Binding-site contacts:
Ligand atom C25 contacts residue HEM1 of chain 1.V at 3.1 Å.
Ligand atom C02 contacts residue GLU321 of chain 1.C at 3.4 Å.
Ligand atom C03 contacts residue HEM1 of chain 1.V at 3.2 Å.
Ligand atom C31 contacts residue VAL64 of chain 1.C at 3.8 Å (hydrophobic).
Ligand atom C06 contacts residue PHE313 of chain 1.C at 3.7 Å (hydrophobic).
Ligand atom C02 contacts residue HEM1 of chain 1.V at 3.5 Å.
Ligand atom C27 contacts residue HEM1 of chain 1.V at 3.1 Å.
Ligand atom C10 contacts residue GLU321 of chain 1.C at 3.8 Å.
Ligand atom C21 contacts residue HEM1 of chain 1.V at 3.7 Å.
Ligand atom N02 contacts residue PRO294 of chain 1.C at 3.9 Å.
Ligand atom C06 contacts residue HEM1 of chain 1.V at 3.8 Å.
Ligand atom C05 contacts residue HEM1 of chain 1.V at 4.0 Å.
Ligand atom N02 contacts residue TYR317 of chain 1.C at 3.7 Å.
Ligand atom C09 contacts residue GLU321 of chain 1.C at 3.7 Å.
Ligand atom C03 contacts residue PRO294 of chain 1.C at 4.0 Å (hydrophobic).
Ligand atom C10 contacts residue HEM1 of chain 1.V at 3.8 Å.
Ligand atom C02 contacts residue TRP316 of chain 1.C at 3.9 Å (hydrophobic).
Ligand atom N02 contacts residue HEM1 of chain 1.V at 3.5 Å.
Ligand atom C32 contacts residue PHE65 of chain 1.C at 3.9 Å (hydrophobic).
Ligand atom C11 contacts residue HEM1 of chain 1.V at 3.3 Å.
Ligand atom N02 contacts residue GLU321 of chain 1.C at 2.6 Å (salt-bridge).
Ligand atom C04 contacts residue HEM1 of chain 1.V at 3.6 Å.
Ligand atom C07 contacts residue HEM1 of chain 1.V at 3.8 Å.
Ligand atom C24 contacts residue HEM1 of chain 1.V at 3.7 Å.
Ligand atom N28 contacts residue H4B1 of chain 1.W at 3.0 Å (h-bond).
Ligand atom C09 contacts residue HEM1 of chain 1.V at 3.6 Å.
Ligand atom N01 contacts residue HEM1 of chain 1.V at 3.6 Å.
Ligand atom N02 contacts residue TRP316 of chain 1.C at 2.9 Å (h-bond).
Ligand atom C11 contacts residue GLY315 of chain 1.C at 3.8 Å.
Ligand atom C06 contacts residue VAL296 of chain 1.C at 3.4 Å (hydrophobic).
Ligand atom C31 contacts residue PHE65 of chain 1.C at 3.6 Å (hydrophobic).
Ligand atom C08 contacts residue HEM1 of chain 1.V at 3.9 Å.
Ligand atom C30 contacts residue TYR435 of chain 1.C at 3.9 Å (hydrophobic).
Ligand atom C22 contacts residue HEM1 of chain 1.V at 3.7 Å.
Ligand atom C07 contacts residue VAL296 of chain 1.C at 3.3 Å (hydrophobic).
Ligand atom C11 contacts residue PHE313 of chain 1.C at 3.8 Å (hydrophobic).
Ligand atom N28 contacts residue HEM1 of chain 1.V at 2.6 Å (h-bond).
Ligand atom C23 contacts residue TYR435 of chain 1.C at 3.5 Å (hydrophobic).
Ligand atom C26 contacts residue HEM1 of chain 1.V at 3.3 Å.
Ligand atom N01 contacts residue GLU321 of chain 1.C at 3.0 Å (salt-bridge).

Sequence of chain 1.C:
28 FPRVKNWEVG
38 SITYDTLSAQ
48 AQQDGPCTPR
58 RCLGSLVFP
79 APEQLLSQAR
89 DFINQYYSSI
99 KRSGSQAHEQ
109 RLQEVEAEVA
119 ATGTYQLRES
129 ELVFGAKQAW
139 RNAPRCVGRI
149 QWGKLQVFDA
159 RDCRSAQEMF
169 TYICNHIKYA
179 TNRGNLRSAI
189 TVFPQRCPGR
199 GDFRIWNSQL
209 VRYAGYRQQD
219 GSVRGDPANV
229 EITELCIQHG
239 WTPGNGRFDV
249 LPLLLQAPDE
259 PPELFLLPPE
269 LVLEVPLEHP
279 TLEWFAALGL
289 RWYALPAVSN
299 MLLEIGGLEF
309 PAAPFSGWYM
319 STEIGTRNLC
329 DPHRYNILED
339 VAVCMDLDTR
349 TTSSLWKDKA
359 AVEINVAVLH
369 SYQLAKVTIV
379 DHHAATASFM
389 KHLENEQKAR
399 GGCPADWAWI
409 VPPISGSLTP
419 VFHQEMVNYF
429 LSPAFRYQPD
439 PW

The small molecule below binds the protein below.
Small molecule (SMILES): CCCOc1ccc(-c2ccc3c(C)cc(N)nc3c2)cc1CN